Sequence of chain 1.A:
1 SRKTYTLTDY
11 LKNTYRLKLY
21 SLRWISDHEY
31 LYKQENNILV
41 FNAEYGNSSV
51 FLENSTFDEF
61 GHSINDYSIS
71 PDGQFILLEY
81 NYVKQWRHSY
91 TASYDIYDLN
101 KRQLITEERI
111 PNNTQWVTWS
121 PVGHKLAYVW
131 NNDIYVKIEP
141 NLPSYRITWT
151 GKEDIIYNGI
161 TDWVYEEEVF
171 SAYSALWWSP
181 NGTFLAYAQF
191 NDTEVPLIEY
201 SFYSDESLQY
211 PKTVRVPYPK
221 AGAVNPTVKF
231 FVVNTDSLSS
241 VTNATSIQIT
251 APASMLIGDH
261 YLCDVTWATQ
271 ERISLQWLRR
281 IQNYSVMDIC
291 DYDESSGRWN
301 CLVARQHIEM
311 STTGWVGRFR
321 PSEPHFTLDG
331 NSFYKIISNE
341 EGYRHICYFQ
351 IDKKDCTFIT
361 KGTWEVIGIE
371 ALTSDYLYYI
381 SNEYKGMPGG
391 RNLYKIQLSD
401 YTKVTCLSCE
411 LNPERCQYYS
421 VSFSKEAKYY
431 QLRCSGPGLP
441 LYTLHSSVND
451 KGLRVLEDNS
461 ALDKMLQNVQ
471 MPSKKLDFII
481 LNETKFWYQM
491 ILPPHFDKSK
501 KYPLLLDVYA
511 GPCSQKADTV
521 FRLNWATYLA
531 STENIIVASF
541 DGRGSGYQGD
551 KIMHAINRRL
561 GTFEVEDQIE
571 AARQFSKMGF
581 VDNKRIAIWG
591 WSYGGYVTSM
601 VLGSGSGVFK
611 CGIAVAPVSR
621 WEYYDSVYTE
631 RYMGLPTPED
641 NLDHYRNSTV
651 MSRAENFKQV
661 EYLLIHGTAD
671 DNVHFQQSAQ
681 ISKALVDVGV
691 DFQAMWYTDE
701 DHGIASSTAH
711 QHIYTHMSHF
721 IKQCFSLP

Binding-site contacts:
Ligand atom C1 contacts residue ASN243 of chain 1.A at 1.5 Å.
Ligand atom C8 contacts residue VAL241 of chain 1.A at 4.0 Å (hydrophobic).
Ligand atom C8 contacts residue THR242 of chain 1.A at 4.2 Å.
Ligand atom C3 contacts residue ASN243 of chain 1.A at 3.8 Å.
Ligand atom C1 contacts residue TRP149 of chain 1.A at 3.8 Å (hydrophobic).
Ligand atom C4 contacts residue ASN243 of chain 1.A at 4.3 Å.
Ligand atom C6 contacts residue TRP149 of chain 1.A at 4.0 Å (hydrophobic).
Ligand atom O5 contacts residue ASN243 of chain 1.A at 2.4 Å (h-bond).
Ligand atom C2 contacts residue ASN243 of chain 1.A at 2.4 Å.
Ligand atom C8 contacts residue TRP149 of chain 1.A at 4.4 Å (hydrophobic).
Ligand atom C8 contacts residue ASN243 of chain 1.A at 3.4 Å.
Ligand atom O7 contacts residue ASN243 of chain 1.A at 3.3 Å (h-bond).
Ligand atom C5 contacts residue TRP149 of chain 1.A at 3.8 Å (hydrophobic).
Ligand atom C7 contacts residue ASN243 of chain 1.A at 3.2 Å.
Ligand atom N2 contacts residue ASN243 of chain 1.A at 2.9 Å (h-bond).
Ligand atom C5 contacts residue ASN243 of chain 1.A at 3.8 Å.
Ligand atom O5 contacts residue TRP149 of chain 1.A at 3.9 Å.

A protein and the small-molecule ligand that binds it are described below.
Small molecule (SMILES): CC(=O)N[C@H]1[C@H](O[C@H]2[C@H](O)[C@@H](NC(C)=O)CO[C@@H]2CO)O[C@H](CO)[C@@H](O)[C@@H]1O